Sequence of chain 1.A:
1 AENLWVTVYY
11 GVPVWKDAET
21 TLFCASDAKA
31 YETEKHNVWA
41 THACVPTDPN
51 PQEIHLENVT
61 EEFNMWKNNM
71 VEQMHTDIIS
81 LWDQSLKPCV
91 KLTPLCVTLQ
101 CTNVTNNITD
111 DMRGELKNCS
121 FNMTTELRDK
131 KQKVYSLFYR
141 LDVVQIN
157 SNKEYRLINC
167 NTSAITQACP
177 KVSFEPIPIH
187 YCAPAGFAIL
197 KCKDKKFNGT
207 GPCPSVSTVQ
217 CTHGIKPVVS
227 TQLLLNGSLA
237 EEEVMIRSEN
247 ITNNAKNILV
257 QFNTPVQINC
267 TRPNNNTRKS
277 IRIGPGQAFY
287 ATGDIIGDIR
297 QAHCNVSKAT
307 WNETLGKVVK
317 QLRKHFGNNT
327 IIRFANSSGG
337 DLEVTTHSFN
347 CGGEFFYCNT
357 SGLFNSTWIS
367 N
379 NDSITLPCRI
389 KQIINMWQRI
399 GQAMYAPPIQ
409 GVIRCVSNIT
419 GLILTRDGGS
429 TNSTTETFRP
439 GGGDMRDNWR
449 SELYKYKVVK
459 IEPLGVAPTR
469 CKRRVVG

This small molecule binds to this protein.
Small molecule (SMILES): CC(=O)N[C@H]1[C@H](O[C@H]2[C@H](O)[C@@H](NC(C)=O)CO[C@@H]2CO)O[C@H](CO)[C@@H](O)[C@@H]1O

Binding-site contacts:
Ligand atom C7 contacts residue ASN271 of chain 1.A at 3.8 Å.
Ligand atom C6 contacts residue ILE292 of chain 1.A at 4.4 Å (hydrophobic).
Ligand atom C5 contacts residue ASN271 of chain 1.A at 3.7 Å.
Ligand atom C2 contacts residue ASN271 of chain 1.A at 2.5 Å.
Ligand atom O6 contacts residue ILE292 of chain 1.A at 3.3 Å.
Ligand atom C4 contacts residue ASN271 of chain 1.A at 4.3 Å.
Ligand atom C5 contacts residue ILE292 of chain 1.A at 4.3 Å (hydrophobic).
Ligand atom C1 contacts residue ASN271 of chain 1.A at 1.4 Å.
Ligand atom O5 contacts residue ILE292 of chain 1.A at 3.4 Å.
Ligand atom N2 contacts residue ASN271 of chain 1.A at 2.9 Å (h-bond).
Ligand atom C3 contacts residue ASN271 of chain 1.A at 3.8 Å.
Ligand atom O5 contacts residue ASN271 of chain 1.A at 2.4 Å (h-bond).
Ligand atom C1 contacts residue ILE292 of chain 1.A at 3.9 Å (hydrophobic).
Ligand atom O7 contacts residue ASN271 of chain 1.A at 4.2 Å.